Binding-site contacts:
Ligand atom C7 contacts residue ASN212 of chain 55.H at 4.0 Å.
Ligand atom C1 contacts residue ASN212 of chain 55.H at 1.4 Å.
Ligand atom N2 contacts residue ILE211 of chain 55.H at 4.5 Å.
Ligand atom N2 contacts residue ASN212 of chain 55.H at 2.9 Å (h-bond).
Ligand atom C3 contacts residue ASN212 of chain 55.H at 3.8 Å.
Ligand atom O5 contacts residue ASN212 of chain 55.H at 2.4 Å (h-bond).
Ligand atom C5 contacts residue ASN212 of chain 55.H at 3.7 Å.
Ligand atom O6 contacts residue ASN212 of chain 55.H at 4.3 Å.
Ligand atom C4 contacts residue ASN212 of chain 55.H at 4.2 Å.
Ligand atom C2 contacts residue ASN212 of chain 55.H at 2.5 Å.
Ligand atom C1 contacts residue ILE211 of chain 55.H at 4.3 Å (hydrophobic).

Sequence of chain 55.H:
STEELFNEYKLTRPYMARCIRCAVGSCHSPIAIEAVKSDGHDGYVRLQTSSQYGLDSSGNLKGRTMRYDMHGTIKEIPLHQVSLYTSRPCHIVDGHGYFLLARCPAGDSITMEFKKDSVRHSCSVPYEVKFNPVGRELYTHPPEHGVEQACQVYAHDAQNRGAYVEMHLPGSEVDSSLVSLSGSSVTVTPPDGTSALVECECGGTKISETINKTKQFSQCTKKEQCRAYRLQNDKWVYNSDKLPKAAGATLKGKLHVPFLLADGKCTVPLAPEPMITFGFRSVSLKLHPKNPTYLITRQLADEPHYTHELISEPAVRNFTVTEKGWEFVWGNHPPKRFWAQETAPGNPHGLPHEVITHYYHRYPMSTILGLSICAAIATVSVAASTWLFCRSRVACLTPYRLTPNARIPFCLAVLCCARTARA

A small-molecule ligand and the protein it binds are described below.
Small molecule (SMILES): CC(=O)N[C@@H]1[C@@H](O)[C@H](O)[C@@H](CO)O[C@H]1O